Sequence of chain 2.C:
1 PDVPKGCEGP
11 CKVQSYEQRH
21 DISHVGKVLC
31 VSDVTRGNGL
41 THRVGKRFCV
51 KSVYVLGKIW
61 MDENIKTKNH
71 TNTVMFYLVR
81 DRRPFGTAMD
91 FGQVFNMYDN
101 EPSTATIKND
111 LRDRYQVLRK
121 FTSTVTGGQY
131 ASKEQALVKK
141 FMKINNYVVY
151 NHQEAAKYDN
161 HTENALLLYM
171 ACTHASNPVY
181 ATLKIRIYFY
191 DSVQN

Sequence of chain 2.A:
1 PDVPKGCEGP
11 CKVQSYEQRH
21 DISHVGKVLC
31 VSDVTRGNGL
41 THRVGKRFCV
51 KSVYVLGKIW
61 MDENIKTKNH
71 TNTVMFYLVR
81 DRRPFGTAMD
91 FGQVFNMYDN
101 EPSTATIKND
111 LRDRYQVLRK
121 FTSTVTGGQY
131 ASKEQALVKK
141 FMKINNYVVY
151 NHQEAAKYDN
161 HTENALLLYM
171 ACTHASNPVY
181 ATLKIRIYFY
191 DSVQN

A small-molecule ligand and the protein it binds are described below.
Small molecule (SMILES): Nc1ccn([C@H]2C[C@H](O[P](=O)(O)OC[C@H]3O[C@@H](n4cnc5c(N)ncnc54)C[C@@H]3O[P](=O)(O)OC[C@H]3O[C@@H](n4cnc5c(N)ncnc54)C[C@@H]3O[P](=O)(O)OC[C@H]3O[C@@H](n4ccc(N)nc4=O)C[C@@H]3O[P](=O)(O)OC[C@H]3O[C@@H](n4ccc(N)nc4=O)C[C@@H]3O[P](=O)(O)OC[C@H]3O[C@@H](n4cnc5c(N)ncnc54)C[C@@H]3O[P](=O)(O)OC[C@H]3O[C@@H](n4ccc(N)nc4=O)C[C@@H]3O)[C@@H](COP(=O)=O)O2)c(=O)n1

Sequence of chain 2.E:
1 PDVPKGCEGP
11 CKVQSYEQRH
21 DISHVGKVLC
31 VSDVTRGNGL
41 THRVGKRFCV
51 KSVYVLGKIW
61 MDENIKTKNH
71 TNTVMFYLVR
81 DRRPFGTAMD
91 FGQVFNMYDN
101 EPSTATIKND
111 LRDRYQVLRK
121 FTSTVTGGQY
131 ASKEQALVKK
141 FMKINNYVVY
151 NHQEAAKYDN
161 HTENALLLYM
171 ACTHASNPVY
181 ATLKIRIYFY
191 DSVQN

Binding-site contacts:
Ligand atom O3' contacts residue ARG47 of chain 2.A at 3.4 Å (salt-bridge).
Ligand atom C4 contacts residue PHE141 of chain 2.E at 3.4 Å (hydrophobic).
Ligand atom N4 contacts residue LYS51 of chain 2.E at 3.3 Å.
Ligand atom C5' contacts residue ARG82 of chain 2.C at 3.5 Å.
Ligand atom OP1 contacts residue LYS120 of chain 2.C at 3.2 Å (salt-bridge).
Ligand atom OP2 contacts residue ARG186 of chain 2.E at 3.0 Å (salt-bridge).
Ligand atom OP1 contacts residue ASP113 of chain 2.C at 2.8 Å (salt-bridge).
Ligand atom C5' contacts residue ARG47 of chain 2.A at 3.3 Å.
Ligand atom O3' contacts residue ARG82 of chain 2.C at 3.4 Å (salt-bridge).
Ligand atom C2 contacts residue PHE141 of chain 2.E at 3.7 Å (hydrophobic).
Ligand atom O2 contacts residue TYR188 of chain 2.E at 3.1 Å.
Ligand atom P contacts residue TYR188 of chain 2.E at 3.4 Å.
Ligand atom C6 contacts residue PHE141 of chain 2.E at 3.6 Å (hydrophobic).
Ligand atom OP2 contacts residue LYS120 of chain 2.C at 3.0 Å (salt-bridge).
Ligand atom C2' contacts residue CYS11 of chain 2.E at 3.6 Å (hydrophobic).
Ligand atom O3' contacts residue TYR188 of chain 2.E at 3.0 Å (h-bond).
Ligand atom C5' contacts residue ASP113 of chain 2.C at 3.6 Å.
Ligand atom OP2 contacts residue TYR54 of chain 2.E at 2.8 Å (h-bond).
Ligand atom OP1 contacts residue VAL117 of chain 2.C at 3.5 Å.
Ligand atom O4' contacts residue GLN116 of chain 2.C at 3.5 Å.
Ligand atom OP1 contacts residue ARG112 of chain 2.C at 2.9 Å (salt-bridge).
Ligand atom O3' contacts residue LEU118 of chain 2.C at 3.5 Å (h-bond).
Ligand atom OP2 contacts residue ASN195 of chain 2.A at 2.8 Å (h-bond).
Ligand atom P contacts residue ASP113 of chain 2.C at 3.5 Å.
Ligand atom C2' contacts residue ASN195 of chain 2.A at 3.5 Å.
Ligand atom C2' contacts residue ARG80 of chain 2.C at 3.7 Å.
Ligand atom OP1 contacts residue GLU163 of chain 2.A at 3.2 Å (salt-bridge).
Ligand atom OP2 contacts residue TYR188 of chain 2.E at 2.7 Å (h-bond).
Ligand atom N7 contacts residue PHE141 of chain 2.E at 3.5 Å.
Ligand atom C3' contacts residue TYR188 of chain 2.E at 3.2 Å (hydrophobic).
Ligand atom N1 contacts residue PHE141 of chain 2.E at 3.7 Å.
Ligand atom C5' contacts residue ARG112 of chain 2.C at 3.7 Å.
Ligand atom OP1 contacts residue ARG47 of chain 2.A at 3.2 Å (salt-bridge).
Ligand atom OP1 contacts residue ARG119 of chain 2.C at 3.5 Å.
Ligand atom O3' contacts residue ASP113 of chain 2.C at 3.2 Å (salt-bridge).
Ligand atom O3' contacts residue ASN195 of chain 2.A at 3.5 Å (h-bond).
Ligand atom C2' contacts residue TYR188 of chain 2.E at 3.0 Å (hydrophobic).
Ligand atom C5 contacts residue PHE141 of chain 2.E at 3.4 Å (hydrophobic).
Ligand atom O5' contacts residue ARG112 of chain 2.C at 3.2 Å.
Ligand atom C8 contacts residue PHE141 of chain 2.E at 3.6 Å (hydrophobic).